Binding-site contacts:
Ligand atom C15 contacts residue F2S1 of chain 1.B at 0.1 Å.
Ligand atom C11 contacts residue F2S1 of chain 1.B at 0.0 Å.
Ligand atom C37 contacts residue F2S1 of chain 1.B at 0.0 Å.
Ligand atom N2 contacts residue F2S1 of chain 1.B at 0.1 Å (h-bond).
Ligand atom C22 contacts residue F2S1 of chain 1.B at 0.1 Å.
Ligand atom C14 contacts residue F2S1 of chain 1.B at 0.1 Å.
Ligand atom N3 contacts residue F2S1 of chain 1.B at 0.1 Å (h-bond).
Ligand atom C12 contacts residue F2S1 of chain 1.B at 0.0 Å.
Ligand atom C17 contacts residue F2S1 of chain 1.B at 0.1 Å.
Ligand atom C28 contacts residue F2S1 of chain 1.B at 0.1 Å.
Ligand atom O3 contacts residue F2S1 of chain 1.B at 0.0 Å (h-bond).
Ligand atom N1 contacts residue F2S1 of chain 1.B at 0.1 Å (h-bond).
Ligand atom C21 contacts residue F2S1 of chain 1.B at 0.1 Å.
Ligand atom C36 contacts residue F2S1 of chain 1.B at 0.0 Å.
Ligand atom N8 contacts residue F2S1 of chain 1.B at 0.0 Å (h-bond).
Ligand atom C33 contacts residue F2S1 of chain 1.B at 0.0 Å.
Ligand atom C20 contacts residue F2S1 of chain 1.B at 0.1 Å.
Ligand atom C27 contacts residue F2S1 of chain 1.B at 0.1 Å.
Ligand atom C18 contacts residue F2S1 of chain 1.B at 0.1 Å.
Ligand atom C26 contacts residue F2S1 of chain 1.B at 0.0 Å.
Ligand atom N7 contacts residue F2S1 of chain 1.B at 0.0 Å (h-bond).
Ligand atom N6 contacts residue F2S1 of chain 1.B at 0.0 Å (h-bond).
Ligand atom C4 contacts residue F2S1 of chain 1.B at 0.0 Å.
Ligand atom C6 contacts residue F2S1 of chain 1.B at 0.0 Å.
Ligand atom C35 contacts residue F2S1 of chain 1.B at 0.0 Å.
Ligand atom C5 contacts residue F2S1 of chain 1.B at 0.1 Å.
Ligand atom C23 contacts residue F2S1 of chain 1.B at 0.1 Å.
Ligand atom C30 contacts residue F2S1 of chain 1.B at 0.0 Å.
Ligand atom C24 contacts residue F2S1 of chain 1.B at 0.0 Å.
Ligand atom C1 contacts residue F2S1 of chain 1.B at 0.0 Å.
Ligand atom O1 contacts residue F2S1 of chain 1.B at 0.1 Å (h-bond).
Ligand atom C19 contacts residue F2S1 of chain 1.B at 0.1 Å.
Ligand atom C2 contacts residue F2S1 of chain 1.B at 0.1 Å.
Ligand atom C16 contacts residue F2S1 of chain 1.B at 0.1 Å.
Ligand atom C25 contacts residue F2S1 of chain 1.B at 0.0 Å.
Ligand atom O2 contacts residue F2S1 of chain 1.B at 0.1 Å (h-bond).
Ligand atom C13 contacts residue F2S1 of chain 1.B at 0.1 Å.
Ligand atom C3 contacts residue F2S1 of chain 1.B at 0.0 Å.
Ligand atom N4 contacts residue F2S1 of chain 1.B at 0.0 Å (h-bond).
Ligand atom C contacts residue F2S1 of chain 1.B at 0.0 Å.

This small molecule binds to this protein.
Small molecule (SMILES): CC[C@H](C)N1c2ccccc2C(=O)N(C)c2cnc(Nc3ccc(C(=O)N4CCC(N5CCN(C)CC5)CC4)cc3OC)nc21

Sequence of chain 1.A:
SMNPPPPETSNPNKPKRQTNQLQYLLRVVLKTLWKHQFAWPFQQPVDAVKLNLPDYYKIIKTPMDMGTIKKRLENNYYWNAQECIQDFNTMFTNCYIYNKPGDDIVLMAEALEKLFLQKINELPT